A protein and the small-molecule ligand that binds it are described below.
Small molecule (SMILES): C[C@@H](O)[C@@H](C)O

Binding-site contacts:
Ligand atom O5 contacts residue HIS218 of chain 9.A at 3.0 Å (h-bond).
Ligand atom C4 contacts residue TRP88 of chain 9.C at 3.6 Å (hydrophobic).
Ligand atom C3 contacts residue SER87 of chain 9.C at 4.1 Å.
Ligand atom O6 contacts residue HIS172 of chain 9.B at 4.0 Å.
Ligand atom C1 contacts residue HIS218 of chain 9.A at 4.2 Å.
Ligand atom C4 contacts residue GLU91 of chain 9.C at 3.4 Å.
Ligand atom C1 contacts residue ILE220 of chain 9.A at 4.4 Å (hydrophobic).
Ligand atom C2 contacts residue HIS218 of chain 9.A at 4.1 Å.
Ligand atom O6 contacts residue TRP88 of chain 9.C at 3.8 Å.
Ligand atom C4 contacts residue HIS172 of chain 9.B at 4.2 Å.
Ligand atom C4 contacts residue SER87 of chain 9.C at 3.8 Å.
Ligand atom C2 contacts residue SER87 of chain 9.C at 4.3 Å.
Ligand atom C3 contacts residue TRP88 of chain 9.C at 4.3 Å (hydrophobic).
Ligand atom O5 contacts residue HIS172 of chain 9.B at 4.2 Å.
Ligand atom O5 contacts residue GLU91 of chain 9.C at 4.4 Å.

Sequence of chain 9.B:
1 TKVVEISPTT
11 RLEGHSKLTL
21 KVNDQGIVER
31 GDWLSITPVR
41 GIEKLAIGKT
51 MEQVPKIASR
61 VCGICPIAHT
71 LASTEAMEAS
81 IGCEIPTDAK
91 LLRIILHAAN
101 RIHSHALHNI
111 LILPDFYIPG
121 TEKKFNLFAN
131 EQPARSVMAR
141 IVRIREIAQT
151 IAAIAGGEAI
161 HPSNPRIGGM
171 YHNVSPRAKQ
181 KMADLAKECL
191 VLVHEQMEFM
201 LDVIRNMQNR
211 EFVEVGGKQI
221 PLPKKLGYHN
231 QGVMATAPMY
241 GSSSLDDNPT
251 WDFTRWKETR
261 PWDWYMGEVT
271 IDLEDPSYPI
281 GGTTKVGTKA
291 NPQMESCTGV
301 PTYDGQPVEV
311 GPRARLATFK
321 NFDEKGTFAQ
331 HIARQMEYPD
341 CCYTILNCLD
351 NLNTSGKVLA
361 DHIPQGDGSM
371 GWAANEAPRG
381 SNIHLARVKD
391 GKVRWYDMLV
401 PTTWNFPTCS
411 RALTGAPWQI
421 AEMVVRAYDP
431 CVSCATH

Sequence of chain 9.A:
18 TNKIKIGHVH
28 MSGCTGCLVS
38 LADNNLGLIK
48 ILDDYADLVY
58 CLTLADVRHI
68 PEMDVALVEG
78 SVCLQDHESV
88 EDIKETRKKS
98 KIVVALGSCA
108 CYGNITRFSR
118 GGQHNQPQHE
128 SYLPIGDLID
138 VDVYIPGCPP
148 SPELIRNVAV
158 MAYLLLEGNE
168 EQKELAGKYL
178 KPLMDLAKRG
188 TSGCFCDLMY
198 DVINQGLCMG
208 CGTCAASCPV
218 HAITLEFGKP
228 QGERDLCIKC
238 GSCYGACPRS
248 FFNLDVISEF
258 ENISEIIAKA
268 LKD

Sequence of chain 9.C:
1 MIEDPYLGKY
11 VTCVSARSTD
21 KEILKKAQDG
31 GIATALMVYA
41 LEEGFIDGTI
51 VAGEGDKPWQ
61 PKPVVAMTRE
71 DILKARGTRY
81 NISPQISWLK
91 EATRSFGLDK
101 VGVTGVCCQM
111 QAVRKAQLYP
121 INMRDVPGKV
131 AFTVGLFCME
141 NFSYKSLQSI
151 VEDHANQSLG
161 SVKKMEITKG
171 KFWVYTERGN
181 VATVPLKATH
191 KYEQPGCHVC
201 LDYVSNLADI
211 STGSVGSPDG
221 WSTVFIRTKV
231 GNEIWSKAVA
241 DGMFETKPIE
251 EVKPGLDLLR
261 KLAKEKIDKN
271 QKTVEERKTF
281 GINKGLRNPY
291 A